Sequence of chain 1.A:
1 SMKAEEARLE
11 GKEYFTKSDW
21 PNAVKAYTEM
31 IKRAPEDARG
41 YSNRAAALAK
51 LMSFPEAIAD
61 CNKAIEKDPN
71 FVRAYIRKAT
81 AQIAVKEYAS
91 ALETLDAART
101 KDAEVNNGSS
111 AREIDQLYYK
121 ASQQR

Binding-site contacts:
Ligand atom O contacts residue ARG73 of chain 1.A at 3.6 Å (salt-bridge).
Ligand atom CB contacts residue ILE76 of chain 1.A at 3.7 Å (hydrophobic).
Ligand atom OXT contacts residue ARG8 of chain 1.A at 2.6 Å (salt-bridge).
Ligand atom O contacts residue ARG77 of chain 1.A at 2.8 Å (salt-bridge).
Ligand atom OD2 contacts residue PHE71 of chain 1.A at 3.6 Å.
Ligand atom CA contacts residue ASN43 of chain 1.A at 3.6 Å.
Ligand atom CD contacts residue LYS50 of chain 1.A at 3.3 Å.
Ligand atom OD1 contacts residue ARG73 of chain 1.A at 3.1 Å (salt-bridge).
Ligand atom CB contacts residue TYR27 of chain 1.A at 3.5 Å (hydrophobic).
Ligand atom CB contacts residue GLU113 of chain 1.A at 3.6 Å.
Ligand atom CG1 contacts residue PHE15 of chain 1.A at 3.6 Å (hydrophobic).
Ligand atom OG1 contacts residue GLU113 of chain 1.A at 2.7 Å (salt-bridge).
Ligand atom C contacts residue ARG8 of chain 1.A at 3.5 Å.
Ligand atom O contacts residue ASN43 of chain 1.A at 2.6 Å (h-bond).
Ligand atom O contacts residue PHE15 of chain 1.A at 3.7 Å.
Ligand atom OE1 contacts residue LYS50 of chain 1.A at 3.3 Å (salt-bridge).
Ligand atom C contacts residue PHE15 of chain 1.A at 3.8 Å (hydrophobic).
Ligand atom C contacts residue ASN43 of chain 1.A at 3.5 Å.
Ligand atom OD2 contacts residue ARG73 of chain 1.A at 3.0 Å (salt-bridge).
Ligand atom CB contacts residue ASN43 of chain 1.A at 3.5 Å.
Ligand atom CG contacts residue ARG73 of chain 1.A at 3.2 Å.
Ligand atom O contacts residue ARG77 of chain 1.A at 3.0 Å (salt-bridge).
Ligand atom OE2 contacts residue LYS50 of chain 1.A at 2.7 Å (salt-bridge).
Ligand atom CB contacts residue ARG73 of chain 1.A at 3.5 Å.
Ligand atom CG2 contacts residue ARG77 of chain 1.A at 3.7 Å.
Ligand atom N contacts residue GLU113 of chain 1.A at 2.9 Å (salt-bridge).
Ligand atom O contacts residue ARG8 of chain 1.A at 3.4 Å.
Ligand atom CA contacts residue GLU113 of chain 1.A at 3.7 Å.
Ligand atom OG1 contacts residue ILE76 of chain 1.A at 3.4 Å.
Ligand atom CG1 contacts residue TYR27 of chain 1.A at 3.6 Å (hydrophobic).
Ligand atom O contacts residue LYS50 of chain 1.A at 3.6 Å.
Ligand atom C contacts residue ASN43 of chain 1.A at 3.7 Å.
Ligand atom CG1 contacts residue THR80 of chain 1.A at 3.8 Å.
Ligand atom CB contacts residue GLU113 of chain 1.A at 3.3 Å.
Ligand atom CB contacts residue ASN43 of chain 1.A at 3.6 Å.
Ligand atom CA contacts residue ASN43 of chain 1.A at 3.5 Å.
Ligand atom CG2 contacts residue ARG73 of chain 1.A at 3.7 Å.
Ligand atom CG2 contacts residue TYR27 of chain 1.A at 3.5 Å (hydrophobic).
Ligand atom O contacts residue PHE15 of chain 1.A at 3.5 Å.
Ligand atom N contacts residue ASN43 of chain 1.A at 2.7 Å (h-bond).

This small molecule binds to this protein.
Small molecule (SMILES): CC(C)[C@H](NC(=O)[C@H](CCC(=O)O)NC(=O)[C@H](CCC(=O)O)NC(=O)[C@@H](NC(=O)[C@@H](NC(=O)[C@@H]1CCCN1)[C@@H](C)O)C(C)C)C(=O)N[C@@H](CC(=O)O)C(=O)O